Binding-site contacts:
Ligand atom O7 contacts residue ASN343 of chain 1.D at 3.1 Å (h-bond).
Ligand atom C2 contacts residue TRP399 of chain 1.D at 4.1 Å (hydrophobic).
Ligand atom C1 contacts residue TRP399 of chain 1.D at 3.9 Å (hydrophobic).
Ligand atom C5 contacts residue ASN343 of chain 1.D at 3.7 Å.
Ligand atom C1 contacts residue ASN343 of chain 1.D at 1.5 Å.
Ligand atom C7 contacts residue ASN343 of chain 1.D at 3.2 Å.
Ligand atom C3 contacts residue ASN343 of chain 1.D at 3.8 Å.
Ligand atom O5 contacts residue ASN343 of chain 1.D at 2.4 Å (h-bond).
Ligand atom C8 contacts residue LEU346 of chain 1.D at 4.1 Å (hydrophobic).
Ligand atom C8 contacts residue SER397 of chain 1.D at 4.2 Å.
Ligand atom C8 contacts residue TRP399 of chain 1.D at 4.2 Å (hydrophobic).
Ligand atom N2 contacts residue ASN343 of chain 1.D at 2.8 Å (h-bond).
Ligand atom C7 contacts residue TRP399 of chain 1.D at 4.3 Å (hydrophobic).
Ligand atom C2 contacts residue ASN343 of chain 1.D at 2.5 Å.
Ligand atom N2 contacts residue TRP399 of chain 1.D at 3.4 Å.
Ligand atom C4 contacts residue ASN343 of chain 1.D at 4.2 Å.
Ligand atom C8 contacts residue ASN343 of chain 1.D at 3.9 Å.
Ligand atom C3 contacts residue TRP399 of chain 1.D at 4.3 Å (hydrophobic).

Sequence of chain 1.D:
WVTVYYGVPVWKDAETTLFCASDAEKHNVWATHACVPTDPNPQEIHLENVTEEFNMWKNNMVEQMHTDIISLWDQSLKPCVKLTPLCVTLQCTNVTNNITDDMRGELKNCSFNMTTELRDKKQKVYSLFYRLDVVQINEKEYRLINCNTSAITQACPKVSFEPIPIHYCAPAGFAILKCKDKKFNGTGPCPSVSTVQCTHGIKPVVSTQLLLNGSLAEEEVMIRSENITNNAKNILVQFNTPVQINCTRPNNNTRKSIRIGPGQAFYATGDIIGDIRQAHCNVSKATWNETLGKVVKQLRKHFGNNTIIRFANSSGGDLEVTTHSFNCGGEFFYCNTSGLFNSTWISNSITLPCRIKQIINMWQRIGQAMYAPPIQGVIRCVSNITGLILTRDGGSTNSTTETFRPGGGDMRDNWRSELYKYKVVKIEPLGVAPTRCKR

This protein binds this small molecule.
Small molecule (SMILES): CC(=O)N[C@@H]1[C@@H](O)[C@H](O)[C@@H](CO)O[C@H]1O